Sequence of chain 2.B:
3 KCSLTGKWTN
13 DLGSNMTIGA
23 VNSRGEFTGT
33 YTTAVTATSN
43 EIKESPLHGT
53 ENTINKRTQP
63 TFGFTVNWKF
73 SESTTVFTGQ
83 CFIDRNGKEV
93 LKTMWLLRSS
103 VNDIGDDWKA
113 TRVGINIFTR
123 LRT

Binding-site contacts:
Ligand atom C5 contacts residue ASN17 of chain 2.B at 3.7 Å.
Ligand atom C1 contacts residue ASN17 of chain 2.B at 1.4 Å.
Ligand atom O7 contacts residue ALA36 of chain 2.B at 4.3 Å.
Ligand atom C3 contacts residue ASN17 of chain 2.B at 3.7 Å.
Ligand atom C1 contacts residue GLY15 of chain 2.B at 4.1 Å.
Ligand atom C7 contacts residue GLY15 of chain 2.B at 3.8 Å.
Ligand atom C2 contacts residue GLY15 of chain 2.B at 4.2 Å.
Ligand atom O7 contacts residue THR34 of chain 2.B at 3.3 Å.
Ligand atom C7 contacts residue THR34 of chain 2.B at 4.0 Å.
Ligand atom C7 contacts residue THR35 of chain 2.B at 3.9 Å.
Ligand atom N2 contacts residue GLY15 of chain 2.B at 3.1 Å (h-bond).
Ligand atom C8 contacts residue GLY15 of chain 2.B at 4.0 Å.
Ligand atom C8 contacts residue ALA36 of chain 2.B at 2.9 Å (hydrophobic).
Ligand atom N2 contacts residue ASN17 of chain 2.B at 3.0 Å (h-bond).
Ligand atom C7 contacts residue ASN17 of chain 2.B at 4.0 Å.
Ligand atom C8 contacts residue THR35 of chain 2.B at 3.7 Å.
Ligand atom C7 contacts residue ALA36 of chain 2.B at 3.9 Å (hydrophobic).
Ligand atom C2 contacts residue ASN17 of chain 2.B at 2.4 Å.
Ligand atom O5 contacts residue ASN17 of chain 2.B at 2.3 Å (h-bond).
Ligand atom C4 contacts residue ASN17 of chain 2.B at 4.2 Å.
Ligand atom N2 contacts residue THR34 of chain 2.B at 4.3 Å.
Ligand atom O7 contacts residue THR35 of chain 2.B at 3.5 Å (h-bond).
Ligand atom O7 contacts residue ASN17 of chain 2.B at 4.2 Å.

This small molecule binds to this protein.
Small molecule (SMILES): CC(=O)N[C@@H]1[C@@H](O)[C@H](O)[C@@H](CO)O[C@H]1O